The protein below binds the small molecule below.
Small molecule (SMILES): CC(C)CCC[C@@H](C)[C@H]1CC[C@H]2[C@@H]3CC=C4C[C@@H](O)CC[C@]4(C)[C@H]3CC[C@]12C

Binding-site contacts:
Ligand atom C1 contacts residue LEU406 of chain 1.A at 4.2 Å (hydrophobic).
Ligand atom C17 contacts residue ILE410 of chain 1.A at 4.4 Å (hydrophobic).
Ligand atom C15 contacts residue PRO611 of chain 1.A at 4.4 Å (hydrophobic).
Ligand atom C25 contacts residue ILE614 of chain 1.A at 4.1 Å (hydrophobic).
Ligand atom C7 contacts residue PHE608 of chain 1.A at 3.9 Å (hydrophobic).
Ligand atom C16 contacts residue ILE612 of chain 1.A at 4.3 Å (hydrophobic).
Ligand atom C22 contacts residue PRO611 of chain 1.A at 3.8 Å (hydrophobic).
Ligand atom C16 contacts residue PRO611 of chain 1.A at 3.7 Å (hydrophobic).
Ligand atom C6 contacts residue PHE608 of chain 1.A at 4.1 Å (hydrophobic).
Ligand atom C24 contacts residue LEU615 of chain 1.A at 4.0 Å (hydrophobic).
Ligand atom C16 contacts residue LEU615 of chain 1.A at 3.9 Å (hydrophobic).
Ligand atom C25 contacts residue ILE783 of chain 1.A at 4.5 Å (hydrophobic).
Ligand atom C26 contacts residue ILE614 of chain 1.A at 3.9 Å (hydrophobic).
Ligand atom C22 contacts residue ILE410 of chain 1.A at 4.2 Å (hydrophobic).
Ligand atom C21 contacts residue ILE410 of chain 1.A at 4.0 Å (hydrophobic).
Ligand atom C11 contacts residue PHE608 of chain 1.A at 4.5 Å (hydrophobic).
Ligand atom C15 contacts residue PHE608 of chain 1.A at 4.5 Å (hydrophobic).
Ligand atom C12 contacts residue PHE608 of chain 1.A at 4.3 Å (hydrophobic).
Ligand atom C15 contacts residue LEU615 of chain 1.A at 4.4 Å (hydrophobic).
Ligand atom C12 contacts residue ILE410 of chain 1.A at 4.1 Å (hydrophobic).
Ligand atom C4 contacts residue VAL604 of chain 1.A at 4.2 Å (hydrophobic).
Ligand atom C24 contacts residue PRO611 of chain 1.A at 4.2 Å (hydrophobic).
Ligand atom C27 contacts residue ILE783 of chain 1.A at 4.2 Å (hydrophobic).
Ligand atom C3 contacts residue VAL604 of chain 1.A at 4.5 Å (hydrophobic).
Ligand atom C8 contacts residue PHE608 of chain 1.A at 4.3 Å (hydrophobic).
Ligand atom C9 contacts residue PHE608 of chain 1.A at 4.0 Å (hydrophobic).
Ligand atom C1 contacts residue PHE608 of chain 1.A at 4.3 Å (hydrophobic).
Ligand atom C26 contacts residue LEU615 of chain 1.A at 4.0 Å (hydrophobic).
Ligand atom C14 contacts residue PHE608 of chain 1.A at 3.9 Å (hydrophobic).
Ligand atom C17 contacts residue PRO611 of chain 1.A at 4.2 Å (hydrophobic).
Ligand atom C15 contacts residue ILE612 of chain 1.A at 4.0 Å (hydrophobic).
Ligand atom C26 contacts residue ILE783 of chain 1.A at 4.4 Å (hydrophobic).
Ligand atom C5 contacts residue PHE608 of chain 1.A at 4.5 Å (hydrophobic).
Ligand atom C26 contacts residue VAL618 of chain 1.A at 3.6 Å (hydrophobic).

Sequence of chain 1.A:
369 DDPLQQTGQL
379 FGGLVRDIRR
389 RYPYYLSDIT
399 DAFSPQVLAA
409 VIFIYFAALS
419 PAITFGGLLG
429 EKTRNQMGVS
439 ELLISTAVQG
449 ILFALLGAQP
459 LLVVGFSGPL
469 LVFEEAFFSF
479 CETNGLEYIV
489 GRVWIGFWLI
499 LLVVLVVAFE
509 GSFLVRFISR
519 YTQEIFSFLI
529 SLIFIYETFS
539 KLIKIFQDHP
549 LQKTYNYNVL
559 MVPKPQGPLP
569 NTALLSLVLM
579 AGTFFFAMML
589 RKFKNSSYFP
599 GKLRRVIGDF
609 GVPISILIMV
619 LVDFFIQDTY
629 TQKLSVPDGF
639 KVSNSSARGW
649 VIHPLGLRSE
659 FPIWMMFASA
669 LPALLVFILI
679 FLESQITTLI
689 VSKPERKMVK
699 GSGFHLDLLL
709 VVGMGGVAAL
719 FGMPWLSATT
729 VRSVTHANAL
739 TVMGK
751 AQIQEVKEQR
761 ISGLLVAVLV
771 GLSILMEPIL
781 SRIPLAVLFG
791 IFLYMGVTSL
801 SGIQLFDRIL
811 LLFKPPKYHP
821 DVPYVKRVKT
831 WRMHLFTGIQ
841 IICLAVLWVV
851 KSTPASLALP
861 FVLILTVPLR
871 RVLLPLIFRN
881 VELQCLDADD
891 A